Binding-site contacts:
Ligand atom O3 contacts residue PHE178 of chain 1.C at 3.8 Å.
Ligand atom O2 contacts residue PHE178 of chain 1.C at 3.4 Å.
Ligand atom O4 contacts residue TRP333 of chain 1.C at 3.5 Å.
Ligand atom C4 contacts residue ASP83 of chain 1.C at 3.7 Å.
Ligand atom C2 contacts residue ARG70 of chain 1.C at 3.8 Å.
Ligand atom C2 contacts residue TYR182 of chain 1.C at 4.1 Å (hydrophobic).
Ligand atom O3 contacts residue HIS306 of chain 1.C at 3.5 Å.
Ligand atom O1 contacts residue PHE178 of chain 1.C at 3.4 Å.
Ligand atom C4 contacts residue TYR182 of chain 1.C at 4.0 Å (hydrophobic).
Ligand atom C1 contacts residue TRP333 of chain 1.C at 3.6 Å (hydrophobic).
Ligand atom O3 contacts residue ASP83 of chain 1.C at 2.5 Å (salt-bridge).
Ligand atom O4 contacts residue THR310 of chain 1.C at 2.5 Å (h-bond).
Ligand atom O5 contacts residue ARG70 of chain 1.C at 3.5 Å (salt-bridge).
Ligand atom O3 contacts residue TYR182 of chain 1.C at 2.3 Å (h-bond).
Ligand atom O5 contacts residue ASP83 of chain 1.C at 3.9 Å.
Ligand atom C1 contacts residue TYR182 of chain 1.C at 3.8 Å (hydrophobic).
Ligand atom C5 contacts residue GLN330 of chain 1.C at 3.9 Å.
Ligand atom C6 contacts residue PHE313 of chain 1.C at 3.9 Å (hydrophobic).
Ligand atom C3 contacts residue TYR182 of chain 1.C at 3.0 Å (hydrophobic).
Ligand atom O6 contacts residue PHE313 of chain 1.C at 3.4 Å.
Ligand atom C2 contacts residue ASP83 of chain 1.C at 3.1 Å.
Ligand atom O1 contacts residue ARG70 of chain 1.C at 2.9 Å (salt-bridge).
Ligand atom C6 contacts residue THR310 of chain 1.C at 3.3 Å.
Ligand atom O2 contacts residue ARG70 of chain 1.C at 3.0 Å (salt-bridge).
Ligand atom C5 contacts residue TRP333 of chain 1.C at 4.0 Å (hydrophobic).
Ligand atom O1 contacts residue ASP150 of chain 1.C at 3.1 Å (salt-bridge).
Ligand atom C1 contacts residue ASP150 of chain 1.C at 3.7 Å.
Ligand atom O6 contacts residue ARG70 of chain 1.C at 4.0 Å.
Ligand atom C3 contacts residue ASP83 of chain 1.C at 3.2 Å.
Ligand atom O2 contacts residue ASP83 of chain 1.C at 2.0 Å (salt-bridge).
Ligand atom C1 contacts residue PHE178 of chain 1.C at 3.7 Å (hydrophobic).
Ligand atom O4 contacts residue HIS337 of chain 1.C at 2.7 Å (h-bond).
Ligand atom C2 contacts residue PHE178 of chain 1.C at 4.1 Å (hydrophobic).
Ligand atom O6 contacts residue THR310 of chain 1.C at 3.9 Å.
Ligand atom O6 contacts residue ASP83 of chain 1.C at 3.7 Å.
Ligand atom C4 contacts residue HIS337 of chain 1.C at 3.9 Å.
Ligand atom C6 contacts residue GLN330 of chain 1.C at 3.1 Å.
Ligand atom C5 contacts residue THR310 of chain 1.C at 3.6 Å.
Ligand atom C4 contacts residue THR310 of chain 1.C at 3.1 Å.
Ligand atom O1 contacts residue TYR179 of chain 1.C at 3.6 Å.

A protein and the small-molecule ligand that binds it are described below.
Small molecule (SMILES): OC[C@H]1O[C@](O)(CO)[C@@H](O)[C@@H]1O

Sequence of chain 1.C:
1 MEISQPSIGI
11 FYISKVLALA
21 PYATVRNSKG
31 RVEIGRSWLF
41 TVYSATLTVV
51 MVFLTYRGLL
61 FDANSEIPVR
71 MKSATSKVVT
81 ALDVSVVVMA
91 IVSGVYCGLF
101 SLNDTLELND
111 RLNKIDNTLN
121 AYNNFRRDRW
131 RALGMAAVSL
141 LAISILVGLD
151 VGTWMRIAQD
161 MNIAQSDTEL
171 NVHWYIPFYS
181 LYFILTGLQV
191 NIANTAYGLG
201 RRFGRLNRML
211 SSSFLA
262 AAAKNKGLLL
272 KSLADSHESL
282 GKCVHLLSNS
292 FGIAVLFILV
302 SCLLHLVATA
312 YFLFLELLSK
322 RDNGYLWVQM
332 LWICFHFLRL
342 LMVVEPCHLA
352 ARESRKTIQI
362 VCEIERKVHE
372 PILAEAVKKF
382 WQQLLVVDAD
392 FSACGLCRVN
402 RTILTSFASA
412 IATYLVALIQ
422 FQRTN